This protein binds this small molecule.
Small molecule (SMILES): CC(=O)N[C@H]1[C@H](O[C@H]2[C@H](O)[C@@H](NC(C)=O)CO[C@@H]2CO)O[C@H](CO)[C@@H](O[C@H]2O[C@H](CO[C@H]3O[C@H](CO)[C@@H](O)[C@H](O)[C@@H]3O)[C@@H](O)[C@H](O)[C@@H]2O)[C@@H]1O

Sequence of chain 1.B:
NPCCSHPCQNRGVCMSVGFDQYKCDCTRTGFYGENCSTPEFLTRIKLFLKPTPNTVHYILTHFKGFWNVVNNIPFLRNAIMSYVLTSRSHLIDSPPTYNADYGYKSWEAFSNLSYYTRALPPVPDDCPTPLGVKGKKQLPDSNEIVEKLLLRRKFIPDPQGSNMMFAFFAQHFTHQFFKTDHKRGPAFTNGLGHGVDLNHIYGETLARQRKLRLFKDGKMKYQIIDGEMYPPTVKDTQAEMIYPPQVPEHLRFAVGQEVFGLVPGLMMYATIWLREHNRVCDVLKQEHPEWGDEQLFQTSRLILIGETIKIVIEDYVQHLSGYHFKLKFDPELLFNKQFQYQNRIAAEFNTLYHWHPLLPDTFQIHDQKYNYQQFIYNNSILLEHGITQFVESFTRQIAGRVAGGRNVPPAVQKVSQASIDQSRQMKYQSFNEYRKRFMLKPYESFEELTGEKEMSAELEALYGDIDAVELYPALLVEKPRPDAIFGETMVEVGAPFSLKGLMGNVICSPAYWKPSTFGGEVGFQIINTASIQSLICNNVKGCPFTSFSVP

Binding-site contacts:
Ligand atom C1 contacts residue ASN112 of chain 1.B at 1.4 Å.
Ligand atom O6 contacts residue LYS211 of chain 1.A at 4.2 Å.
Ligand atom O6 contacts residue LEU206 of chain 1.A at 3.8 Å.
Ligand atom C3 contacts residue ASN112 of chain 1.B at 3.8 Å.
Ligand atom C8 contacts residue PHE188 of chain 1.B at 4.0 Å (hydrophobic).
Ligand atom C2 contacts residue ASN112 of chain 1.B at 2.5 Å.
Ligand atom C6 contacts residue LYS211 of chain 1.A at 4.2 Å.
Ligand atom C4 contacts residue ARG184 of chain 1.B at 3.5 Å.
Ligand atom C8 contacts residue LEU206 of chain 1.A at 3.4 Å (hydrophobic).
Ligand atom O6 contacts residue ALA207 of chain 1.A at 4.1 Å.
Ligand atom C5 contacts residue ASN112 of chain 1.B at 3.6 Å.
Ligand atom O6 contacts residue TYR115 of chain 1.B at 3.5 Å (h-bond).
Ligand atom C8 contacts residue ASN112 of chain 1.B at 3.9 Å.
Ligand atom C4 contacts residue ASN112 of chain 1.B at 4.2 Å.
Ligand atom N2 contacts residue ARG184 of chain 1.B at 4.2 Å.
Ligand atom C1 contacts residue TYR115 of chain 1.B at 4.0 Å (hydrophobic).
Ligand atom O4 contacts residue ARG210 of chain 1.A at 3.4 Å (salt-bridge).
Ligand atom C1 contacts residue GLU108 of chain 1.B at 3.8 Å.
Ligand atom C1 contacts residue ARG184 of chain 1.B at 4.1 Å.
Ligand atom N2 contacts residue ASN112 of chain 1.B at 3.0 Å (h-bond).
Ligand atom C5 contacts residue PHE188 of chain 1.B at 4.1 Å (hydrophobic).
Ligand atom O7 contacts residue ARG184 of chain 1.B at 2.7 Å (salt-bridge).
Ligand atom C8 contacts residue ARG184 of chain 1.B at 4.0 Å.
Ligand atom C5 contacts residue ARG210 of chain 1.A at 3.7 Å.
Ligand atom C6 contacts residue TYR115 of chain 1.B at 3.6 Å (hydrophobic).
Ligand atom O3 contacts residue ARG184 of chain 1.B at 4.2 Å.
Ligand atom O5 contacts residue TYR115 of chain 1.B at 3.5 Å.
Ligand atom O5 contacts residue ARG210 of chain 1.A at 4.1 Å.
Ligand atom C4 contacts residue LEU206 of chain 1.A at 3.9 Å (hydrophobic).
Ligand atom O5 contacts residue ASN112 of chain 1.B at 2.3 Å (h-bond).
Ligand atom C7 contacts residue ARG184 of chain 1.B at 3.6 Å.
Ligand atom O5 contacts residue LEU206 of chain 1.A at 4.1 Å.
Ligand atom O4 contacts residue ARG184 of chain 1.B at 2.9 Å (salt-bridge).
Ligand atom C2 contacts residue GLU108 of chain 1.B at 4.2 Å.
Ligand atom C4 contacts residue ARG210 of chain 1.A at 4.1 Å.
Ligand atom C7 contacts residue ASN112 of chain 1.B at 3.7 Å.
Ligand atom C5 contacts residue ARG184 of chain 1.B at 3.7 Å.
Ligand atom C6 contacts residue PHE188 of chain 1.B at 3.8 Å (hydrophobic).
Ligand atom O5 contacts residue GLU108 of chain 1.B at 3.8 Å.
Ligand atom C3 contacts residue ARG184 of chain 1.B at 3.5 Å.

Sequence of chain 1.A:
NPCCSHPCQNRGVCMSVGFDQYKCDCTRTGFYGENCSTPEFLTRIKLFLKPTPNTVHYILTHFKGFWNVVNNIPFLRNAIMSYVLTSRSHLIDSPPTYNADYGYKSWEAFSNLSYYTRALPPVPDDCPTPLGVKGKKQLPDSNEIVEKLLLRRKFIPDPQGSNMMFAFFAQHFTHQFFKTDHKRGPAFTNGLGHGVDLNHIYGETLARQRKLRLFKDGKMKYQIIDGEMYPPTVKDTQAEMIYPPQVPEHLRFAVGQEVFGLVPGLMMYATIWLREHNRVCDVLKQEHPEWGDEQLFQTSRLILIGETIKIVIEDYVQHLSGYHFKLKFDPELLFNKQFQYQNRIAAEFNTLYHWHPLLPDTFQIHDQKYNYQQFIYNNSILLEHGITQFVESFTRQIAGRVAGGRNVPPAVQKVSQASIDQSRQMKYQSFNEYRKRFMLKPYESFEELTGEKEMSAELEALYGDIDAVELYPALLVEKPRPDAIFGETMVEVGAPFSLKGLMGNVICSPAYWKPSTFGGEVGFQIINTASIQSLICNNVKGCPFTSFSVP